The small molecule below binds the protein below.
Small molecule (SMILES): CCCCOc1ccc(S(N)(=O)=O)cc1

Sequence of chain 1.A:
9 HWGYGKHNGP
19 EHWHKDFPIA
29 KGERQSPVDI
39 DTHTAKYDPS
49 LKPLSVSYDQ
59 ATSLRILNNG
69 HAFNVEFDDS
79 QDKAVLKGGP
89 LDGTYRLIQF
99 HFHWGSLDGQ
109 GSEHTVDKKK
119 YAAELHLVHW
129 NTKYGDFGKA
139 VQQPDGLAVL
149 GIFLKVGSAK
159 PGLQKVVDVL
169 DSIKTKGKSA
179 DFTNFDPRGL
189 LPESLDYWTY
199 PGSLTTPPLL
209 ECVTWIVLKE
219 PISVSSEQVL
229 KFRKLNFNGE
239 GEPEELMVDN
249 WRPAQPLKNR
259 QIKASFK

Binding-site contacts:
Ligand atom N contacts residue LYS23 of chain 1.A at 4.1 Å.
Ligand atom C7 contacts residue ASP24 of chain 1.A at 3.8 Å.
Ligand atom C8 contacts residue ASN16 of chain 1.A at 3.7 Å.
Ligand atom C9 contacts residue HIS15 of chain 1.A at 3.3 Å.
Ligand atom O2 contacts residue ASN16 of chain 1.A at 3.5 Å (h-bond).
Ligand atom C9 contacts residue ASN16 of chain 1.A at 3.7 Å.
Ligand atom S contacts residue HIS20 of chain 1.A at 4.0 Å.
Ligand atom C6 contacts residue HIS9 of chain 1.A at 4.2 Å.
Ligand atom C5 contacts residue HIS9 of chain 1.A at 3.8 Å.
Ligand atom C8 contacts residue HIS9 of chain 1.A at 4.3 Å.
Ligand atom O2 contacts residue HIS20 of chain 1.A at 3.6 Å.
Ligand atom O2 contacts residue TRP10 of chain 1.A at 3.9 Å.
Ligand atom C3 contacts residue HIS15 of chain 1.A at 3.9 Å.
Ligand atom N contacts residue HIS20 of chain 1.A at 2.9 Å (h-bond).
Ligand atom O1 contacts residue TRP10 of chain 1.A at 3.6 Å.
Ligand atom C7 contacts residue HIS9 of chain 1.A at 4.3 Å.
Ligand atom S contacts residue ASP24 of chain 1.A at 3.5 Å (salt-bridge).
Ligand atom S contacts residue TRP10 of chain 1.A at 4.2 Å.
Ligand atom O1 contacts residue HIS9 of chain 1.A at 4.5 Å.
Ligand atom C8 contacts residue HIS15 of chain 1.A at 3.8 Å.
Ligand atom O1 contacts residue PHE25 of chain 1.A at 3.8 Å.
Ligand atom C8 contacts residue HIS20 of chain 1.A at 4.2 Å.
Ligand atom S contacts residue TRP21 of chain 1.A at 4.3 Å.
Ligand atom C4 contacts residue HIS9 of chain 1.A at 4.2 Å.
Ligand atom C6 contacts residue ASP24 of chain 1.A at 3.5 Å.
Ligand atom O1 contacts residue ASP24 of chain 1.A at 3.4 Å (salt-bridge).
Ligand atom N contacts residue TRP21 of chain 1.A at 3.9 Å.
Ligand atom O2 contacts residue TRP21 of chain 1.A at 3.4 Å.
Ligand atom N contacts residue ASP24 of chain 1.A at 2.7 Å (salt-bridge).
Ligand atom C9 contacts residue HIS9 of chain 1.A at 4.4 Å.